Binding-site contacts:
Ligand atom O15 contacts residue NAD1 of chain 2.C at 3.5 Å (h-bond).
Ligand atom C5 contacts residue NAD1 of chain 2.C at 3.1 Å.
Ligand atom C5 contacts residue ILE228 of chain 2.A at 4.0 Å (hydrophobic).
Ligand atom C13 contacts residue TYR182 of chain 2.A at 4.0 Å (hydrophobic).
Ligand atom C6 contacts residue NAD1 of chain 2.C at 3.4 Å.
Ligand atom O7 contacts residue NAD1 of chain 2.C at 3.2 Å.
Ligand atom CL1 contacts residue VAL127 of chain 2.A at 3.8 Å.
Ligand atom O15 contacts residue MET277 of chain 2.A at 3.9 Å.
Ligand atom C2 contacts residue NAD1 of chain 2.C at 3.4 Å.
Ligand atom CL1 contacts residue ASN123 of chain 2.A at 3.9 Å.
Ligand atom C12 contacts residue MET186 of chain 2.A at 4.0 Å (hydrophobic).
Ligand atom C1 contacts residue NAD1 of chain 2.C at 3.4 Å.
Ligand atom C3 contacts residue TYR182 of chain 2.A at 3.4 Å (hydrophobic).
Ligand atom C10 contacts residue ALA224 of chain 2.A at 3.7 Å (hydrophobic).
Ligand atom C12 contacts residue VAL127 of chain 2.A at 4.0 Å (hydrophobic).
Ligand atom C2 contacts residue TYR182 of chain 2.A at 3.5 Å (hydrophobic).
Ligand atom C8 contacts residue NAD1 of chain 2.C at 3.9 Å.
Ligand atom O18 contacts residue LYS190 of chain 2.A at 3.9 Å.
Ligand atom C9 contacts residue ALA122 of chain 2.A at 3.5 Å (hydrophobic).
Ligand atom O15 contacts residue ILE274 of chain 2.A at 4.0 Å.
Ligand atom O18 contacts residue TYR172 of chain 2.A at 3.9 Å.
Ligand atom C3 contacts residue TYR172 of chain 2.A at 3.7 Å (hydrophobic).
Ligand atom C5 contacts residue ALA225 of chain 2.A at 3.8 Å (hydrophobic).
Ligand atom C10 contacts residue ALA122 of chain 2.A at 3.6 Å (hydrophobic).
Ligand atom CL1 contacts residue ALA124 of chain 2.A at 3.5 Å.
Ligand atom C14 contacts residue PHE273 of chain 2.A at 3.8 Å (hydrophobic).
Ligand atom O15 contacts residue PRO219 of chain 2.A at 3.7 Å.
Ligand atom C4 contacts residue NAD1 of chain 2.C at 3.3 Å.
Ligand atom C3 contacts residue NAD1 of chain 2.C at 3.2 Å.
Ligand atom C14 contacts residue NAD1 of chain 2.C at 3.6 Å.
Ligand atom CL9 contacts residue ALA224 of chain 2.A at 3.4 Å.
Ligand atom CL9 contacts residue ALA122 of chain 2.A at 3.5 Å.
Ligand atom C14 contacts residue TYR172 of chain 2.A at 3.5 Å (hydrophobic).
Ligand atom C6 contacts residue ALA225 of chain 2.A at 3.7 Å (hydrophobic).
Ligand atom O18 contacts residue NAD1 of chain 2.C at 2.7 Å (h-bond).
Ligand atom O18 contacts residue TYR182 of chain 2.A at 2.7 Å (h-bond).
Ligand atom CL9 contacts residue NAD1 of chain 2.C at 3.4 Å.
Ligand atom C9 contacts residue ALA224 of chain 2.A at 3.5 Å (hydrophobic).
Ligand atom C13 contacts residue ILE228 of chain 2.A at 4.0 Å (hydrophobic).
Ligand atom O15 contacts residue PHE273 of chain 2.A at 3.4 Å.

A small-molecule ligand and the protein it binds are described below.
Small molecule (SMILES): O=Cc1ccc(Oc2ccc(Cl)cc2Cl)c(O)c1

Sequence of chain 2.A:
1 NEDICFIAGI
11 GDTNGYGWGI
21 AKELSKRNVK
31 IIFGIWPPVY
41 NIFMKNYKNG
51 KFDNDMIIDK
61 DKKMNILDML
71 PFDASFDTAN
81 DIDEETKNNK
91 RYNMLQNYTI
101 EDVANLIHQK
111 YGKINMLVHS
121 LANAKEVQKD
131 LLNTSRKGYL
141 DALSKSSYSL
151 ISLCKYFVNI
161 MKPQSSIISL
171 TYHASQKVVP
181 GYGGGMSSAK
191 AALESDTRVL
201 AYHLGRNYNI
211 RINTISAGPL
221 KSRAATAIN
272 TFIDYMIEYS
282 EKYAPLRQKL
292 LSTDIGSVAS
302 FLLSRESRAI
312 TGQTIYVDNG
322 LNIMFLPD